Binding-site contacts:
Ligand atom C1 contacts residue ASN717 of chain 1.K at 1.5 Å.
Ligand atom C5 contacts residue LEU922 of chain 1.K at 4.3 Å (hydrophobic).
Ligand atom C1 contacts residue LEU922 of chain 1.K at 4.4 Å (hydrophobic).
Ligand atom N2 contacts residue ASN717 of chain 1.K at 2.9 Å (h-bond).
Ligand atom O5 contacts residue ASN717 of chain 1.K at 2.4 Å (h-bond).
Ligand atom C3 contacts residue LEU922 of chain 1.K at 4.3 Å (hydrophobic).
Ligand atom O4 contacts residue LEU922 of chain 1.K at 4.5 Å.
Ligand atom C7 contacts residue ASN717 of chain 1.K at 3.5 Å.
Ligand atom O7 contacts residue ASN717 of chain 1.K at 3.6 Å.
Ligand atom C1 contacts residue HIS1071 of chain 1.K at 4.5 Å.
Ligand atom C2 contacts residue ASN717 of chain 1.K at 2.5 Å.
Ligand atom O5 contacts residue HIS1071 of chain 1.K at 4.0 Å.
Ligand atom C4 contacts residue ASN717 of chain 1.K at 4.2 Å.
Ligand atom C3 contacts residue ASN717 of chain 1.K at 3.8 Å.
Ligand atom C5 contacts residue ASN717 of chain 1.K at 3.7 Å.
Ligand atom O6 contacts residue GLN926 of chain 1.K at 3.6 Å.

Sequence of chain 1.K:
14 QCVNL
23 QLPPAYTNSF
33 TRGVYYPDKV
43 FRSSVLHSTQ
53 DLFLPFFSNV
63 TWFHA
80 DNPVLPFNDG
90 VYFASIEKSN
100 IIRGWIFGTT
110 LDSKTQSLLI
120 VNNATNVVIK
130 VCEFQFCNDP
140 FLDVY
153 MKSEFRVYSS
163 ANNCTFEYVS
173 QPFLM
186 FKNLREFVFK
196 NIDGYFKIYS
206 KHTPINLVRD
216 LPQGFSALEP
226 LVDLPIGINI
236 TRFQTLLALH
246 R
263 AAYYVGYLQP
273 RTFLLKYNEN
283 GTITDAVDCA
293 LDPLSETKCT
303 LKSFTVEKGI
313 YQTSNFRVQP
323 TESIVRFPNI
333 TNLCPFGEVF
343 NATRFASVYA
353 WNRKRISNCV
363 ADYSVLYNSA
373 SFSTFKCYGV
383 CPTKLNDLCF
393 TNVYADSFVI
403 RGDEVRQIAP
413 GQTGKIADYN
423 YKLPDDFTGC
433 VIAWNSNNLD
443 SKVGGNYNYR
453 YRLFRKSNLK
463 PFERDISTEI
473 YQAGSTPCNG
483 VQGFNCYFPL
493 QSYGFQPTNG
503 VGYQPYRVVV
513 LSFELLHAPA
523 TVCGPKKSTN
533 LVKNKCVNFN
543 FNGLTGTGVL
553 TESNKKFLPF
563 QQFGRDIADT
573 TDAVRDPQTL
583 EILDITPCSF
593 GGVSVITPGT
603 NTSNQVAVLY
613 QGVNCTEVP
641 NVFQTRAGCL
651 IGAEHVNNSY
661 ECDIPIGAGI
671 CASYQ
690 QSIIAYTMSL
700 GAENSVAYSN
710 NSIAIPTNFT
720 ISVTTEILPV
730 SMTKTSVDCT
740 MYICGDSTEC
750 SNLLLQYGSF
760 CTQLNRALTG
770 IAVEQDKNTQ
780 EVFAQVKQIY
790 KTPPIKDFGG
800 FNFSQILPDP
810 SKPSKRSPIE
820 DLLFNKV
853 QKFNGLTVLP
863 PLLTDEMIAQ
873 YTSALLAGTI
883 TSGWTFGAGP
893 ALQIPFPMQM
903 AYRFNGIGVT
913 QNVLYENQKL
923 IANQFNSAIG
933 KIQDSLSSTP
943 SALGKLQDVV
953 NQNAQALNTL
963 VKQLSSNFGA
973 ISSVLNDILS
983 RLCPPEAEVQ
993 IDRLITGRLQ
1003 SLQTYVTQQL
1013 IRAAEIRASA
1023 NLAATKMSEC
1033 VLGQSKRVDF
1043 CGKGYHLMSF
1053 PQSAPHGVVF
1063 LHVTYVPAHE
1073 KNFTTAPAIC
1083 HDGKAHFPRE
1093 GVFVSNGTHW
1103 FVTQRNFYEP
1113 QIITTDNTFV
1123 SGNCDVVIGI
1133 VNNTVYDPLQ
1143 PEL

This protein binds this small molecule.
Small molecule (SMILES): CC(=O)N[C@@H]1[C@@H](O)[C@H](O)[C@@H](CO)O[C@H]1O